Sequence of chain 13.A:
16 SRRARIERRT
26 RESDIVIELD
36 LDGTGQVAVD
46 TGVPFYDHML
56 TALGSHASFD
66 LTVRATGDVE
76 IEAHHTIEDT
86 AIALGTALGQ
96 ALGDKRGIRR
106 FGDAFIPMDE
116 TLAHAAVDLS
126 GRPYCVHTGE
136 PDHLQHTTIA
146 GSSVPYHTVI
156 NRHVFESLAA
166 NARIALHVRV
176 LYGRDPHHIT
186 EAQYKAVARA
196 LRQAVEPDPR

Binding-site contacts:
Ligand atom C4 contacts residue MET113 of chain 19.A at 3.6 Å (hydrophobic).
Ligand atom N1 contacts residue GLU27 of chain 12.A at 3.7 Å.
Ligand atom C4 contacts residue HIS183 of chain 19.A at 3.7 Å.
Ligand atom C3 contacts residue HIS79 of chain 12.A at 4.2 Å.
Ligand atom N4 contacts residue MET113 of chain 19.A at 3.2 Å.
Ligand atom C4 contacts residue GLU83 of chain 12.A at 4.2 Å.
Ligand atom N3 contacts residue GLU186 of chain 19.A at 3.1 Å (salt-bridge).
Ligand atom N3 contacts residue MN1 of chain 19.C at 2.2 Å.
Ligand atom C3 contacts residue GLU83 of chain 12.A at 3.6 Å.
Ligand atom C4 contacts residue HIS79 of chain 12.A at 3.1 Å.
Ligand atom C4 contacts residue HIS182 of chain 19.A at 3.4 Å.
Ligand atom N2 contacts residue MN1 of chain 19.C at 4.3 Å.
Ligand atom N4 contacts residue MN1 of chain 19.C at 3.0 Å.
Ligand atom C1 contacts residue GLU27 of chain 12.A at 4.1 Å.
Ligand atom C3 contacts residue HIS80 of chain 12.A at 4.0 Å.
Ligand atom N2 contacts residue HIS80 of chain 12.A at 4.1 Å.
Ligand atom S1 contacts residue MET113 of chain 19.A at 4.3 Å.
Ligand atom N1 contacts residue ASP84 of chain 12.A at 4.2 Å.
Ligand atom N2 contacts residue MET113 of chain 19.A at 3.6 Å.
Ligand atom N2 contacts residue MN1 of chain 12.B at 2.2 Å.
Ligand atom C4 contacts residue HIS80 of chain 12.A at 3.6 Å.
Ligand atom C4 contacts residue MN1 of chain 12.B at 3.2 Å.
Ligand atom N4 contacts residue GLU186 of chain 19.A at 3.8 Å.
Ligand atom C3 contacts residue MN1 of chain 19.C at 4.2 Å.
Ligand atom N2 contacts residue HIS183 of chain 19.A at 3.4 Å (h-bond).
Ligand atom C4 contacts residue MN1 of chain 19.C at 3.3 Å.
Ligand atom S1 contacts residue GLU83 of chain 12.A at 3.5 Å (salt-bridge).
Ligand atom C3 contacts residue MET113 of chain 19.A at 3.4 Å (hydrophobic).
Ligand atom C4 contacts residue GLU186 of chain 19.A at 4.0 Å.
Ligand atom N2 contacts residue HIS79 of chain 12.A at 3.0 Å (h-bond).
Ligand atom S1 contacts residue MN1 of chain 12.B at 3.8 Å.
Ligand atom N3 contacts residue HIS80 of chain 12.A at 2.9 Å (h-bond).
Ligand atom N4 contacts residue HIS80 of chain 12.A at 3.3 Å (h-bond).
Ligand atom N2 contacts residue GLU83 of chain 12.A at 3.2 Å (salt-bridge).
Ligand atom C3 contacts residue MN1 of chain 12.B at 3.2 Å.
Ligand atom C2 contacts residue ARG127 of chain 13.A at 3.5 Å.
Ligand atom N3 contacts residue HIS182 of chain 19.A at 3.2 Å (h-bond).
Ligand atom N3 contacts residue MET113 of chain 19.A at 3.4 Å.
Ligand atom N1 contacts residue HIS80 of chain 12.A at 4.2 Å.
Ligand atom S1 contacts residue ARG127 of chain 13.A at 3.5 Å.

Sequence of chain 19.A:
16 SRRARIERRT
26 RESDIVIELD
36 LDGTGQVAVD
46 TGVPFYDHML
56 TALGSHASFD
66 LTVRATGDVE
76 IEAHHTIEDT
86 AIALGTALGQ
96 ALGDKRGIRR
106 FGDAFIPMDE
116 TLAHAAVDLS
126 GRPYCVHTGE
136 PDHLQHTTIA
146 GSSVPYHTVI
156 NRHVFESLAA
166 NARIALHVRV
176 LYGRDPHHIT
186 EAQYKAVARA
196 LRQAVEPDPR

Sequence of chain 12.A:
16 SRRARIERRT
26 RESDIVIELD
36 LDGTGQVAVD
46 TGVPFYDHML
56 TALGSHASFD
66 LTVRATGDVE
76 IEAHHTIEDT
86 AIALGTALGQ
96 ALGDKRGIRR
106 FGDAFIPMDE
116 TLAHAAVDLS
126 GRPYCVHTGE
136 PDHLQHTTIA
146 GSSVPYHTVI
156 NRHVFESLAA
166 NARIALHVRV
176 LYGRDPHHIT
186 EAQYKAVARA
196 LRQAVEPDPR

This protein binds this small molecule.
Small molecule (SMILES): NCCSc1ncn[nH]1